Binding-site contacts:
Ligand atom C6 contacts residue THR89 of chain 48.C at 4.2 Å.
Ligand atom C5 contacts residue ASN118 of chain 48.C at 3.7 Å.
Ligand atom O5 contacts residue PHE119 of chain 48.C at 4.2 Å.
Ligand atom C6 contacts residue PHE119 of chain 48.C at 4.1 Å (hydrophobic).
Ligand atom O7 contacts residue ASN118 of chain 48.C at 4.5 Å.
Ligand atom C5 contacts residue THR120 of chain 48.C at 4.0 Å.
Ligand atom O5 contacts residue THR89 of chain 48.C at 3.8 Å.
Ligand atom C1 contacts residue THR89 of chain 48.C at 3.9 Å.
Ligand atom N2 contacts residue ASN118 of chain 48.C at 2.9 Å (h-bond).
Ligand atom C8 contacts residue ASN118 of chain 48.C at 3.9 Å.
Ligand atom C6 contacts residue THR120 of chain 48.C at 3.4 Å.
Ligand atom O6 contacts residue THR120 of chain 48.C at 3.1 Å (h-bond).
Ligand atom O5 contacts residue THR120 of chain 48.C at 3.4 Å (h-bond).
Ligand atom C5 contacts residue THR89 of chain 48.C at 4.1 Å.
Ligand atom C8 contacts residue TYR90 of chain 48.C at 3.9 Å (hydrophobic).
Ligand atom C7 contacts residue TYR90 of chain 48.C at 3.8 Å (hydrophobic).
Ligand atom C2 contacts residue SER66 of chain 48.C at 4.4 Å.
Ligand atom C1 contacts residue SER66 of chain 48.C at 4.2 Å.
Ligand atom C2 contacts residue ASN118 of chain 48.C at 2.4 Å.
Ligand atom C7 contacts residue ASN118 of chain 48.C at 3.6 Å.
Ligand atom O6 contacts residue PHE119 of chain 48.C at 2.8 Å (h-bond).
Ligand atom C4 contacts residue ASN118 of chain 48.C at 4.2 Å.
Ligand atom O7 contacts residue TYR90 of chain 48.C at 3.7 Å.
Ligand atom C1 contacts residue ASN118 of chain 48.C at 1.4 Å.
Ligand atom O5 contacts residue ASN118 of chain 48.C at 2.4 Å (h-bond).
Ligand atom N2 contacts residue TYR90 of chain 48.C at 4.5 Å.
Ligand atom O6 contacts residue THR89 of chain 48.C at 3.5 Å.
Ligand atom C3 contacts residue ASN118 of chain 48.C at 3.8 Å.
Ligand atom O6 contacts residue ASN118 of chain 48.C at 4.1 Å.

Sequence of chain 48.C:
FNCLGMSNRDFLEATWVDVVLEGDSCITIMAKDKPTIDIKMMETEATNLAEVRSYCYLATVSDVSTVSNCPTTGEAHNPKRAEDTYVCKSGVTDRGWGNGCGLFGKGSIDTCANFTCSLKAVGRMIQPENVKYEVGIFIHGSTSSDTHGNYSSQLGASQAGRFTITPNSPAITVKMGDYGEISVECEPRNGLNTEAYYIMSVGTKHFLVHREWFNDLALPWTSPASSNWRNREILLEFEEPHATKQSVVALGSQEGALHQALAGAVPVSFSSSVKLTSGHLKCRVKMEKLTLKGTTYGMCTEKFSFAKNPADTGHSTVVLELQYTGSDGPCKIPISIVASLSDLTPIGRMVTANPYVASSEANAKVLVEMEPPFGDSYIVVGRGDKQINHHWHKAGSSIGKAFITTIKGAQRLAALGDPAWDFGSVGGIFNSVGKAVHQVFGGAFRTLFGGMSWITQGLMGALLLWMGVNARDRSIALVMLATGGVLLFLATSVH

This small molecule binds to this protein.
Small molecule (SMILES): CC(=O)N[C@@H]1[C@@H](O)[C@H](O)[C@@H](CO)O[C@H]1O